Binding-site contacts:
Ligand atom O2 contacts residue SER456 of chain 1.A at 3.4 Å (h-bond).
Ligand atom O1 contacts residue GLY240 of chain 1.A at 2.8 Å (h-bond).
Ligand atom C18 contacts residue ILE455 of chain 1.A at 3.5 Å (hydrophobic).
Ligand atom C5 contacts residue TYR261 of chain 1.A at 3.4 Å (hydrophobic).
Ligand atom N2 contacts residue TYR634 of chain 1.A at 3.6 Å.
Ligand atom C2 contacts residue LEU262 of chain 1.A at 3.7 Å (hydrophobic).
Ligand atom C2 contacts residue GLY240 of chain 1.A at 3.6 Å.
Ligand atom C14 contacts residue CYS470 of chain 1.A at 3.6 Å (hydrophobic).
Ligand atom C4 contacts residue GLY240 of chain 1.A at 3.7 Å.
Ligand atom C1 contacts residue LEU262 of chain 1.A at 3.2 Å (hydrophobic).
Ligand atom C9 contacts residue TYR261 of chain 1.A at 3.9 Å (hydrophobic).
Ligand atom O2 contacts residue GLY240 of chain 1.A at 3.4 Å.
Ligand atom C12 contacts residue LEU262 of chain 1.A at 3.5 Å (hydrophobic).
Ligand atom N2 contacts residue LEU262 of chain 1.A at 3.8 Å.
Ligand atom C8 contacts residue TYR261 of chain 1.A at 3.8 Å (hydrophobic).
Ligand atom C6 contacts residue TYR261 of chain 1.A at 3.5 Å (hydrophobic).
Ligand atom C7 contacts residue TYR261 of chain 1.A at 3.5 Å (hydrophobic).
Ligand atom O1 contacts residue TYR261 of chain 1.A at 3.3 Å.
Ligand atom C18 contacts residue THR474 of chain 1.A at 3.7 Å.
Ligand atom C16 contacts residue GLU467 of chain 1.A at 3.6 Å.
Ligand atom N1 contacts residue LEU262 of chain 1.A at 3.1 Å (h-bond).
Ligand atom C2 contacts residue SER456 of chain 1.A at 3.2 Å.
Ligand atom C9 contacts residue TYR634 of chain 1.A at 3.2 Å (hydrophobic).
Ligand atom C14 contacts residue LEU262 of chain 1.A at 3.7 Å (hydrophobic).
Ligand atom O1 contacts residue PHE239 of chain 1.A at 3.6 Å.
Ligand atom C1 contacts residue ILE471 of chain 1.A at 3.8 Å (hydrophobic).
Ligand atom C13 contacts residue LEU262 of chain 1.A at 3.7 Å (hydrophobic).
Ligand atom C10 contacts residue TYR261 of chain 1.A at 3.6 Å (hydrophobic).
Ligand atom C16 contacts residue LEU263 of chain 1.A at 3.8 Å (hydrophobic).
Ligand atom C11 contacts residue LEU262 of chain 1.A at 3.4 Å (hydrophobic).
Ligand atom C18 contacts residue TYR261 of chain 1.A at 3.5 Å (hydrophobic).
Ligand atom C3 contacts residue LEU262 of chain 1.A at 3.4 Å (hydrophobic).
Ligand atom C17 contacts residue LEU263 of chain 1.A at 3.8 Å (hydrophobic).
Ligand atom C10 contacts residue TYR634 of chain 1.A at 3.6 Å (hydrophobic).
Ligand atom C13 contacts residue CYS470 of chain 1.A at 3.5 Å (hydrophobic).
Ligand atom O2 contacts residue ILE455 of chain 1.A at 3.9 Å.
Ligand atom C3 contacts residue GLY240 of chain 1.A at 3.5 Å.
Ligand atom C6 contacts residue THR474 of chain 1.A at 3.8 Å.
Ligand atom O1 contacts residue LEU262 of chain 1.A at 2.6 Å (h-bond).
Ligand atom C17 contacts residue LEU262 of chain 1.A at 3.5 Å (hydrophobic).

The small molecule below binds the protein below.
Small molecule (SMILES): Cc1cccc2c1C(=O)[C@]1(O)CCN(c3ccccc3)C1=N2

Sequence of chain 1.A:
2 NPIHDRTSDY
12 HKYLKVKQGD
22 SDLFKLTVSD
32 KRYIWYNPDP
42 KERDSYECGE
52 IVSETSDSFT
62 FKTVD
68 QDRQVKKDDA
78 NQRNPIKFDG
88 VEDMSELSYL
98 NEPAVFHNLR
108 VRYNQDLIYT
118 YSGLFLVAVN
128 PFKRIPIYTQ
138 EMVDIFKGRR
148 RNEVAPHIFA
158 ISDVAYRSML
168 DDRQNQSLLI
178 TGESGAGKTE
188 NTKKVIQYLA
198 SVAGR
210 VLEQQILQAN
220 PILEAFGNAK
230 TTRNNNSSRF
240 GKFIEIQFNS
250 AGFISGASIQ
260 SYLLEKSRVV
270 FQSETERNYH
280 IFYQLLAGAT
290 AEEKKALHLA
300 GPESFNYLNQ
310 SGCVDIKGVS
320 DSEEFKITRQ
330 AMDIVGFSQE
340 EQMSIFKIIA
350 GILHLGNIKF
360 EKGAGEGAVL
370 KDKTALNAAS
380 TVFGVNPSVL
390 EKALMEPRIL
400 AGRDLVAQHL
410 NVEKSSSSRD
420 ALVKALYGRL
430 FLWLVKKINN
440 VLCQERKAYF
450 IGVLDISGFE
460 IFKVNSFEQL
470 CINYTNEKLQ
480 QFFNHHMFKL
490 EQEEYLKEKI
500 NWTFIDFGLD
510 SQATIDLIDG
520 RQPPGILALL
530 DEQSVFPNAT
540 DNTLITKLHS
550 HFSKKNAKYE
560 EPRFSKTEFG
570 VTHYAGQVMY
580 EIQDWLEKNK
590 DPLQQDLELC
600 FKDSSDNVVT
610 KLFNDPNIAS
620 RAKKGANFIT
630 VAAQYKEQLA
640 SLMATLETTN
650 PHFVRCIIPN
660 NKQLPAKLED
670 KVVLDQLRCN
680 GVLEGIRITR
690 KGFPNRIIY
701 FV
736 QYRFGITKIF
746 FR